Sequence of chain 2.B:
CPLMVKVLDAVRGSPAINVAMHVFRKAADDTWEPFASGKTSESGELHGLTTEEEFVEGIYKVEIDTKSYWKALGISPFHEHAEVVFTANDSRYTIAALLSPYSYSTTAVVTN

Binding-site contacts:
Ligand atom CAA contacts residue MKS1 of chain 2.I at 1.6 Å.
Ligand atom CAD contacts residue SER149 of chain 2.B at 3.2 Å.
Ligand atom CBD contacts residue MKS1 of chain 2.I at 1.0 Å.
Ligand atom CAM contacts residue MKS1 of chain 2.I at 0.6 Å.
Ligand atom OAQ contacts residue MKS1 of chain 2.I at 0.3 Å (h-bond).
Ligand atom CAW contacts residue MKS1 of chain 2.I at 3.4 Å.
Ligand atom CAT contacts residue MKS1 of chain 2.I at 3.3 Å.
Ligand atom OAF contacts residue THR151 of chain 2.B at 3.5 Å.
Ligand atom CAK contacts residue MKS1 of chain 2.I at 0.6 Å.
Ligand atom CAY contacts residue MKS1 of chain 2.I at 1.5 Å.
Ligand atom OAI contacts residue VAL153 of chain 2.B at 2.9 Å.
Ligand atom CAE contacts residue MKS1 of chain 2.I at 2.7 Å.
Ligand atom CBB contacts residue MKS1 of chain 2.I at 1.1 Å.
Ligand atom CAU contacts residue MKS1 of chain 2.I at 0.7 Å.
Ligand atom CAU contacts residue ALA140 of chain 1.B at 3.1 Å (hydrophobic).
Ligand atom OAP contacts residue MKS1 of chain 2.I at 0.6 Å.
Ligand atom CAS contacts residue MKS1 of chain 2.I at 1.9 Å.
Ligand atom CAZ contacts residue MKS1 of chain 2.I at 0.6 Å.
Ligand atom CAA contacts residue THR151 of chain 1.B at 2.9 Å.
Ligand atom OAG contacts residue LYS47 of chain 1.B at 3.5 Å (salt-bridge).
Ligand atom CAY contacts residue ALA140 of chain 1.B at 3.4 Å (hydrophobic).
Ligand atom OAF contacts residue LEU49 of chain 1.B at 3.4 Å.
Ligand atom CAL contacts residue MKS1 of chain 2.I at 2.1 Å.
Ligand atom CBA contacts residue MKS1 of chain 2.I at 1.0 Å.
Ligand atom CBC contacts residue MKS1 of chain 2.I at 1.1 Å.
Ligand atom CAE contacts residue SER149 of chain 2.B at 3.0 Å.
Ligand atom OAH contacts residue ALA140 of chain 1.B at 3.1 Å.
Ligand atom OAF contacts residue MKS1 of chain 2.I at 0.7 Å.
Ligand atom OAP contacts residue THR151 of chain 1.B at 2.9 Å.
Ligand atom OAH contacts residue MKS1 of chain 2.I at 1.3 Å (h-bond).
Ligand atom OAI contacts residue MKS1 of chain 2.I at 2.4 Å (h-bond).
Ligand atom CAL contacts residue LYS47 of chain 1.B at 3.3 Å.
Ligand atom CAX contacts residue MKS1 of chain 2.I at 0.9 Å.
Ligand atom OAH contacts residue THR151 of chain 1.B at 2.4 Å.
Ligand atom CAZ contacts residue LEU49 of chain 1.B at 3.4 Å (hydrophobic).
Ligand atom CAD contacts residue MKS1 of chain 2.I at 0.7 Å.
Ligand atom CAO contacts residue MKS1 of chain 2.I at 1.6 Å.
Ligand atom CAJ contacts residue LYS47 of chain 1.B at 3.4 Å.
Ligand atom CAV contacts residue MKS1 of chain 2.I at 2.1 Å.
Ligand atom CAT contacts residue LYS47 of chain 1.B at 3.1 Å.

Sequence of chain 1.B:
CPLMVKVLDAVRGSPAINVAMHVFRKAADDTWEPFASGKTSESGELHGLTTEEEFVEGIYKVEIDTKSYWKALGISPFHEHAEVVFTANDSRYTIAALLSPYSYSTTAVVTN

This protein binds this small molecule.
Small molecule (SMILES): COc1c(O)cc2oc3cc(O)c(CC=C(C)C)c(O)c3c(=O)c2c1CC=C(C)C